The small molecule below binds the protein below.
Small molecule (SMILES): O=C(Cc1cn2ccccc2n1)Nc1ccccc1

Binding-site contacts:
Ligand atom C10 contacts residue ASP33 of chain 1.A at 3.8 Å.
Ligand atom C8 contacts residue ASP81 of chain 1.A at 3.6 Å.
Ligand atom N6 contacts residue TYR79 of chain 1.A at 3.9 Å.
Ligand atom C5 contacts residue TYR79 of chain 1.A at 3.9 Å (hydrophobic).
Ligand atom C9 contacts residue ASP33 of chain 1.A at 3.9 Å.
Ligand atom C5 contacts residue GLY221 of chain 1.A at 3.3 Å.
Ligand atom C7 contacts residue GLY221 of chain 1.A at 3.5 Å.
Ligand atom C4 contacts residue ASP35 of chain 1.A at 3.4 Å.
Ligand atom C15 contacts residue ILE217 of chain 1.A at 3.4 Å (hydrophobic).
Ligand atom C10 contacts residue ASP35 of chain 1.A at 3.9 Å.
Ligand atom C18 contacts residue GLY80 of chain 1.A at 3.9 Å.
Ligand atom C10 contacts residue GLY221 of chain 1.A at 3.8 Å.
Ligand atom C11 contacts residue TYR79 of chain 1.A at 3.9 Å (hydrophobic).
Ligand atom C17 contacts residue ILE302 of chain 1.A at 3.8 Å (hydrophobic).
Ligand atom C3 contacts residue ASP35 of chain 1.A at 3.5 Å.
Ligand atom C2 contacts residue THR222 of chain 1.A at 3.8 Å.
Ligand atom C4 contacts residue GLY221 of chain 1.A at 3.5 Å.
Ligand atom C7 contacts residue ASP81 of chain 1.A at 3.8 Å.
Ligand atom N6 contacts residue GLY221 of chain 1.A at 3.0 Å (h-bond).
Ligand atom N13 contacts residue ASP219 of chain 1.A at 2.5 Å (salt-bridge).
Ligand atom C14 contacts residue ASP219 of chain 1.A at 3.5 Å.
Ligand atom C18 contacts residue ILE304 of chain 1.A at 3.7 Å (hydrophobic).
Ligand atom C19 contacts residue GLY80 of chain 1.A at 3.7 Å.
Ligand atom C2 contacts residue ASP219 of chain 1.A at 3.2 Å.
Ligand atom C15 contacts residue PHE194 of chain 1.A at 3.9 Å (hydrophobic).
Ligand atom C11 contacts residue GLY221 of chain 1.A at 3.2 Å.
Ligand atom C11 contacts residue ASP35 of chain 1.A at 3.5 Å.
Ligand atom N12 contacts residue ASP35 of chain 1.A at 2.5 Å (salt-bridge).
Ligand atom C3 contacts residue ASP219 of chain 1.A at 3.1 Å.
Ligand atom N13 contacts residue THR222 of chain 1.A at 3.6 Å (h-bond).
Ligand atom O1 contacts residue TYR79 of chain 1.A at 3.9 Å.
Ligand atom C10 contacts residue LEU125 of chain 1.A at 3.5 Å (hydrophobic).
Ligand atom C3 contacts residue GLY37 of chain 1.A at 3.9 Å.
Ligand atom C16 contacts residue PHE194 of chain 1.A at 3.9 Å (hydrophobic).
Ligand atom C3 contacts residue THR222 of chain 1.A at 3.9 Å.
Ligand atom C19 contacts residue ILE304 of chain 1.A at 3.6 Å (hydrophobic).
Ligand atom N12 contacts residue TYR79 of chain 1.A at 3.7 Å.
Ligand atom O1 contacts residue GLY80 of chain 1.A at 3.1 Å (h-bond).
Ligand atom C16 contacts residue ILE302 of chain 1.A at 3.9 Å (hydrophobic).
Ligand atom N12 contacts residue GLY221 of chain 1.A at 3.5 Å (h-bond).

Sequence of chain 1.A:
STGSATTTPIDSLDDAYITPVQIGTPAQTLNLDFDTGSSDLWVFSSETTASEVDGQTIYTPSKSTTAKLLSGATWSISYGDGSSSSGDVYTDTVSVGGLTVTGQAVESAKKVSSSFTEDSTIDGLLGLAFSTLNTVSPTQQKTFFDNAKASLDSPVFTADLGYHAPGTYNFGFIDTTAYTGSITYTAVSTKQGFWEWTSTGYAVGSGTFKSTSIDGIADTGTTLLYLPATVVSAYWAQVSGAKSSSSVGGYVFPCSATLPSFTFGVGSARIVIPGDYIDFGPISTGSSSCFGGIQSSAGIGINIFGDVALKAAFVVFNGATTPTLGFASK